Binding-site contacts:
Ligand atom C5 contacts residue ASN620 of chain 1.G at 3.6 Å.
Ligand atom C5 contacts residue THR622 of chain 1.G at 4.5 Å.
Ligand atom C8 contacts residue GLN648 of chain 1.G at 3.5 Å.
Ligand atom N2 contacts residue ASN620 of chain 1.G at 2.9 Å.
Ligand atom C8 contacts residue ASN620 of chain 1.G at 4.0 Å.
Ligand atom C4 contacts residue ASN620 of chain 1.G at 4.3 Å.
Ligand atom C7 contacts residue ASN620 of chain 1.G at 3.9 Å.
Ligand atom C2 contacts residue ASN620 of chain 1.G at 2.6 Å.
Ligand atom O5 contacts residue THR622 of chain 1.G at 3.7 Å.
Ligand atom C1 contacts residue ASN620 of chain 1.G at 1.5 Å.
Ligand atom O5 contacts residue ASN620 of chain 1.G at 2.3 Å (h-bond).
Ligand atom C3 contacts residue ASN620 of chain 1.G at 3.9 Å.
Ligand atom C1 contacts residue THR622 of chain 1.G at 3.8 Å.

Sequence of chain 1.G:
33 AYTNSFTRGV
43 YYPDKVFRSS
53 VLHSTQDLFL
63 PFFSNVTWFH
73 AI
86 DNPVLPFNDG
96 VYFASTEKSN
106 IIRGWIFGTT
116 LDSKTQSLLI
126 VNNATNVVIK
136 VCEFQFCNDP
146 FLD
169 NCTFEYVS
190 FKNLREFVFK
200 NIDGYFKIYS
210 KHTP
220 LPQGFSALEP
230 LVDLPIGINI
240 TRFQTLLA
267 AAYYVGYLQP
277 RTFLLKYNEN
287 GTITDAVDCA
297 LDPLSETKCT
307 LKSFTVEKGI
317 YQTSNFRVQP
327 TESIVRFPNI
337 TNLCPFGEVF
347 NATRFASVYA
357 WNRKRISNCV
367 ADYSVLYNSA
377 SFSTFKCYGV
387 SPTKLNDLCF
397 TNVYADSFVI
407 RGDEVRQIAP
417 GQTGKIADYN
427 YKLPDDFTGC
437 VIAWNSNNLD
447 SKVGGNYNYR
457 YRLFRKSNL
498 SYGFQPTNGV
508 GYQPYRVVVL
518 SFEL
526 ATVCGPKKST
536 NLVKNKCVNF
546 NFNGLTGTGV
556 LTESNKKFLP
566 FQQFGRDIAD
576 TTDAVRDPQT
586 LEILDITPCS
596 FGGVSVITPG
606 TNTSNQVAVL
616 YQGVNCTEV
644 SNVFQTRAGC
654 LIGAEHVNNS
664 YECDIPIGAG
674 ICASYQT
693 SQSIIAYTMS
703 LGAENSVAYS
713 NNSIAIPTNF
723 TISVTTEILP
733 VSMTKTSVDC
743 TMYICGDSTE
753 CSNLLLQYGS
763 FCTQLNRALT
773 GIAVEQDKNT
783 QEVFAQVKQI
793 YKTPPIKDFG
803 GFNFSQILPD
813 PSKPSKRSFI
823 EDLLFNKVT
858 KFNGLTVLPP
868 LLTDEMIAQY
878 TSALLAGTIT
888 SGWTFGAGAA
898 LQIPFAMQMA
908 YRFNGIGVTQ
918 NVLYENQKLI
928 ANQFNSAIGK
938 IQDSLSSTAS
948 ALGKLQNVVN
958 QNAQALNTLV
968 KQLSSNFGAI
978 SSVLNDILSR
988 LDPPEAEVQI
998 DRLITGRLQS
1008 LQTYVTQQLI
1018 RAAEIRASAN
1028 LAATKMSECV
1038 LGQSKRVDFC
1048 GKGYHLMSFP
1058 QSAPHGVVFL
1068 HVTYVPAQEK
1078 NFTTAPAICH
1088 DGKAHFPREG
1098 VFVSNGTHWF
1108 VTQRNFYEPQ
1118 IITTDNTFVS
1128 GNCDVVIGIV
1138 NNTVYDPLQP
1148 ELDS

The small molecule below binds the protein below.
Small molecule (SMILES): CC(=O)N[C@@H]1[C@@H](O)[C@H](O)[C@@H](CO)O[C@H]1O